Binding-site contacts:
Ligand atom O3 contacts residue TRP58 of chain 1.B at 4.3 Å.
Ligand atom C6 contacts residue TRP58 of chain 1.B at 4.2 Å (hydrophobic).
Ligand atom C5 contacts residue TRP58 of chain 1.B at 3.7 Å (hydrophobic).
Ligand atom O2 contacts residue TRP58 of chain 1.B at 2.9 Å (h-bond).
Ligand atom C4 contacts residue TRP58 of chain 1.B at 4.3 Å (hydrophobic).
Ligand atom O5 contacts residue ARG75 of chain 1.B at 3.9 Å.
Ligand atom O5 contacts residue TRP58 of chain 1.B at 2.4 Å.
Ligand atom O2 contacts residue LEU57 of chain 1.B at 3.8 Å.
Ligand atom C2 contacts residue TRP58 of chain 1.B at 2.6 Å (hydrophobic).
Ligand atom C3 contacts residue TRP58 of chain 1.B at 3.9 Å (hydrophobic).
Ligand atom C6 contacts residue ARG75 of chain 1.B at 4.0 Å.
Ligand atom C1 contacts residue ARG75 of chain 1.B at 3.6 Å.
Ligand atom C1 contacts residue TRP58 of chain 1.B at 1.5 Å (hydrophobic).
Ligand atom O6 contacts residue ARG75 of chain 1.B at 3.0 Å (salt-bridge).
Ligand atom O6 contacts residue TRP58 of chain 1.B at 4.1 Å.

The small molecule below binds the protein below.
Small molecule (SMILES): OC[C@H]1O[C@H](O)[C@@H](O)[C@@H](O)[C@@H]1O

Sequence of chain 1.B:
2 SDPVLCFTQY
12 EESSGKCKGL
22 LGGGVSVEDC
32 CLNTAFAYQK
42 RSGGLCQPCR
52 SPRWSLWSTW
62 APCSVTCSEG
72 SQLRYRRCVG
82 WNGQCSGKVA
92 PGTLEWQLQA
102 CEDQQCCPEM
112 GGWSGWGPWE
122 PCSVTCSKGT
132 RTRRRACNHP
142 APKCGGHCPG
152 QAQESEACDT